Sequence of chain 1.A:
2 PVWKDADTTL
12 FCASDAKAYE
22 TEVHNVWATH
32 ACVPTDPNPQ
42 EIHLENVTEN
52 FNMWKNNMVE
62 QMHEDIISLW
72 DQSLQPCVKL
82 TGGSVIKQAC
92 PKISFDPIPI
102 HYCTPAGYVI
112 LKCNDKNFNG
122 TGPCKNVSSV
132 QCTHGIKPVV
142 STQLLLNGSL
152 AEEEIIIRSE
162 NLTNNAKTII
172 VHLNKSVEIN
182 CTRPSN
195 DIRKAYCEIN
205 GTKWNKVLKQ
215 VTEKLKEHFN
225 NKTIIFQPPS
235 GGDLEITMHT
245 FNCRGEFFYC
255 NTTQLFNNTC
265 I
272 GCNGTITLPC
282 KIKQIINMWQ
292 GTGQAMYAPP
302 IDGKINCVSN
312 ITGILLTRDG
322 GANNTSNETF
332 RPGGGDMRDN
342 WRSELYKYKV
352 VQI

Binding-site contacts:
Ligand atom N12 contacts residue GLU239 of chain 1.A at 3.6 Å.
Ligand atom C14 contacts residue MET338 of chain 1.A at 3.8 Å (hydrophobic).
Ligand atom CL1 contacts residue THR244 of chain 1.A at 3.8 Å.
Ligand atom O26 contacts residue THR293 of chain 1.A at 3.3 Å.
Ligand atom N05 contacts residue MET289 of chain 1.A at 3.7 Å.
Ligand atom F16 contacts residue SER142 of chain 1.A at 3.5 Å.
Ligand atom N12 contacts residue TRP290 of chain 1.A at 3.6 Å (h-bond).
Ligand atom C20 contacts residue ASN288 of chain 1.A at 3.4 Å.
Ligand atom C27 contacts residue TRP290 of chain 1.A at 2.7 Å (hydrophobic).
Ligand atom F16 contacts residue THR143 of chain 1.A at 3.5 Å.
Ligand atom F16 contacts residue THR244 of chain 1.A at 3.2 Å.
Ligand atom F16 contacts residue MET338 of chain 1.A at 3.7 Å.
Ligand atom F16 contacts residue VAL141 of chain 1.A at 3.8 Å.
Ligand atom C10 contacts residue ASN288 of chain 1.A at 3.8 Å.
Ligand atom C20 contacts residue ILE287 of chain 1.A at 3.5 Å (hydrophobic).
Ligand atom N05 contacts residue TRP290 of chain 1.A at 3.8 Å.
Ligand atom CL1 contacts residue PHE245 of chain 1.A at 3.7 Å.
Ligand atom C17 contacts residue THR244 of chain 1.A at 3.6 Å.
Ligand atom C23 contacts residue GLU239 of chain 1.A at 3.4 Å.
Ligand atom C06 contacts residue MET289 of chain 1.A at 3.7 Å (hydrophobic).
Ligand atom C28 contacts residue GLY336 of chain 1.A at 3.6 Å.
Ligand atom C13 contacts residue ASN288 of chain 1.A at 3.5 Å.
Ligand atom C04 contacts residue GLY292 of chain 1.A at 3.6 Å.
Ligand atom CL1 contacts residue PHE251 of chain 1.A at 3.6 Å.
Ligand atom O11 contacts residue GLY336 of chain 1.A at 3.5 Å.
Ligand atom N24 contacts residue ASP237 of chain 1.A at 2.9 Å (salt-bridge).
Ligand atom C23 contacts residue ASP237 of chain 1.A at 3.5 Å.
Ligand atom C22 contacts residue ASN288 of chain 1.A at 3.8 Å.
Ligand atom C04 contacts residue THR293 of chain 1.A at 3.5 Å.
Ligand atom C28 contacts residue TRP290 of chain 1.A at 3.7 Å (hydrophobic).
Ligand atom C08 contacts residue GLY336 of chain 1.A at 3.5 Å.
Ligand atom CL1 contacts residue VAL141 of chain 1.A at 3.7 Å.
Ligand atom C09 contacts residue MET289 of chain 1.A at 3.5 Å (hydrophobic).
Ligand atom C23 contacts residue ASN288 of chain 1.A at 3.8 Å.
Ligand atom C13 contacts residue TRP290 of chain 1.A at 3.7 Å (hydrophobic).
Ligand atom C14 contacts residue THR143 of chain 1.A at 3.8 Å.
Ligand atom N12 contacts residue MET289 of chain 1.A at 3.6 Å.
Ligand atom C15 contacts residue THR244 of chain 1.A at 3.7 Å.
Ligand atom N12 contacts residue ASN288 of chain 1.A at 2.8 Å (h-bond).
Ligand atom C21 contacts residue GLU239 of chain 1.A at 3.5 Å.

This small molecule binds to this protein.
Small molecule (SMILES): CN1CCN(C(=O)N2C[C@H](CN)C[C@H](C(=O)Nc3ccc(Cl)c(F)c3)C2)CC1